Binding-site contacts:
Ligand atom C3 contacts residue ASP155 of chain 33.A at 3.0 Å.
Ligand atom O6 contacts residue ARG234 of chain 8.A at 3.4 Å (salt-bridge).
Ligand atom C4 contacts residue SER156 of chain 33.A at 3.0 Å.
Ligand atom O4 contacts residue PHE76 of chain 8.A at 2.2 Å.
Ligand atom C2 contacts residue GLN160 of chain 33.A at 3.5 Å.
Ligand atom C6 contacts residue GLN160 of chain 33.A at 2.9 Å.
Ligand atom O5 contacts residue ARG234 of chain 8.A at 2.7 Å (salt-bridge).
Ligand atom C5 contacts residue TYR157 of chain 33.A at 2.8 Å (hydrophobic).
Ligand atom O2 contacts residue TYR157 of chain 33.A at 3.4 Å.
Ligand atom O5 contacts residue ARG219 of chain 33.A at 3.5 Å (salt-bridge).
Ligand atom C21 contacts residue ARG234 of chain 8.A at 3.5 Å.
Ligand atom C2 contacts residue SER156 of chain 33.A at 3.6 Å.
Ligand atom N1 contacts residue SER156 of chain 33.A at 2.9 Å.
Ligand atom C12 contacts residue GLN234 of chain 8.C at 2.8 Å.
Ligand atom C4 contacts residue ASP155 of chain 33.A at 1.9 Å.
Ligand atom C13 contacts residue PHE236 of chain 8.C at 3.4 Å (hydrophobic).
Ligand atom C14 contacts residue PHE76 of chain 8.A at 3.3 Å (hydrophobic).
Ligand atom C8 contacts residue ASP155 of chain 33.A at 3.7 Å.
Ligand atom O4 contacts residue PHE236 of chain 8.C at 2.6 Å.
Ligand atom C5 contacts residue ASP155 of chain 33.A at 2.5 Å.
Ligand atom C20 contacts residue PHE76 of chain 8.A at 3.2 Å (hydrophobic).
Ligand atom S1 contacts residue GLN234 of chain 8.C at 2.2 Å (h-bond).
Ligand atom O2 contacts residue GLN233 of chain 8.C at 2.9 Å (h-bond).
Ligand atom C6 contacts residue SER156 of chain 33.A at 3.4 Å.
Ligand atom C21 contacts residue GLN160 of chain 33.A at 3.6 Å.
Ligand atom C1 contacts residue TYR157 of chain 33.A at 3.5 Å (hydrophobic).
Ligand atom C4 contacts residue TYR157 of chain 33.A at 3.5 Å (hydrophobic).
Ligand atom C5 contacts residue SER156 of chain 33.A at 2.9 Å.
Ligand atom C1 contacts residue GLN160 of chain 33.A at 2.6 Å.
Ligand atom C3 contacts residue SER156 of chain 33.A at 3.2 Å.
Ligand atom C7 contacts residue GLN234 of chain 8.C at 2.2 Å.
Ligand atom C6 contacts residue TYR157 of chain 33.A at 2.6 Å (hydrophobic).
Ligand atom C13 contacts residue PHE76 of chain 8.A at 2.9 Å (hydrophobic).
Ligand atom N1 contacts residue ASP155 of chain 33.A at 2.5 Å (salt-bridge).
Ligand atom C8 contacts residue GLN234 of chain 8.C at 2.9 Å.
Ligand atom O2 contacts residue GLN234 of chain 8.C at 2.5 Å (h-bond).
Ligand atom O6 contacts residue GLN160 of chain 33.A at 2.9 Å.
Ligand atom O1 contacts residue GLN234 of chain 8.C at 2.6 Å (h-bond).
Ligand atom N1 contacts residue TYR157 of chain 33.A at 2.5 Å (h-bond).
Ligand atom O1 contacts residue GLN233 of chain 8.C at 3.6 Å.

This small molecule binds to this protein.
Small molecule (SMILES): O=C(O)c1ccc(NS(=O)(=O)c2ccc(N3C(=O)c4ccccc4C3=O)cc2)cc1

Sequence of chain 8.A:
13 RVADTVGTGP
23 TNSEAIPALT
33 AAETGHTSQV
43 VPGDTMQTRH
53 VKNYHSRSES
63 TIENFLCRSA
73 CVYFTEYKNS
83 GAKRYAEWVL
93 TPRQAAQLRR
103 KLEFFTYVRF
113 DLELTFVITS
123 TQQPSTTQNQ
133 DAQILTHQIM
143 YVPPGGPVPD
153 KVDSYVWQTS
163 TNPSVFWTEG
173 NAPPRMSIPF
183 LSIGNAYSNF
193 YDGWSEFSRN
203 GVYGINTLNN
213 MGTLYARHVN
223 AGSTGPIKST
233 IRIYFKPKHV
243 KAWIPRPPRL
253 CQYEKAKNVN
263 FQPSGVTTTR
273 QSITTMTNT

Sequence of chain 8.C:
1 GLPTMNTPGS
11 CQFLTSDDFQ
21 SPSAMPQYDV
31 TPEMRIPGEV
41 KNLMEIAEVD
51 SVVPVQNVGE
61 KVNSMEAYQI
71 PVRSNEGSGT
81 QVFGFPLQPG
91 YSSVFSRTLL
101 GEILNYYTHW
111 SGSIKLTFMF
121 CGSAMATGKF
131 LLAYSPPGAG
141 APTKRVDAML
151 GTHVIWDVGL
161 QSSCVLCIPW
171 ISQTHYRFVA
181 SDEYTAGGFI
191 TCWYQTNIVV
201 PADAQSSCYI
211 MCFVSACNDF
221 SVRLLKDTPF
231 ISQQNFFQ

Sequence of chain 33.A:
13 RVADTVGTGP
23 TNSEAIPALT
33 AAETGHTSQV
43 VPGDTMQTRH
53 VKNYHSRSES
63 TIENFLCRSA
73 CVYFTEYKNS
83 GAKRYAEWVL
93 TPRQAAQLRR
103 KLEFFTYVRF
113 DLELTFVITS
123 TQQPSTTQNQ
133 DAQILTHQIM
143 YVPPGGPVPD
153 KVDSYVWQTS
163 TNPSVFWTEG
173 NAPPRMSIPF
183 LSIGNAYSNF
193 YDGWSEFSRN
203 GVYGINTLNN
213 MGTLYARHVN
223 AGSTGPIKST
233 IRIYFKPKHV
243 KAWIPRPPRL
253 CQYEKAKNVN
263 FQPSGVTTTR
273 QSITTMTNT